This protein binds this small molecule.
Small molecule (SMILES): CC(=O)N[C@H]1[C@H](O[C@H]2[C@H](O)[C@@H](NC(C)=O)CO[C@@H]2CO)O[C@H](CO)[C@@H](O)[C@@H]1O

Sequence of chain 35.A:
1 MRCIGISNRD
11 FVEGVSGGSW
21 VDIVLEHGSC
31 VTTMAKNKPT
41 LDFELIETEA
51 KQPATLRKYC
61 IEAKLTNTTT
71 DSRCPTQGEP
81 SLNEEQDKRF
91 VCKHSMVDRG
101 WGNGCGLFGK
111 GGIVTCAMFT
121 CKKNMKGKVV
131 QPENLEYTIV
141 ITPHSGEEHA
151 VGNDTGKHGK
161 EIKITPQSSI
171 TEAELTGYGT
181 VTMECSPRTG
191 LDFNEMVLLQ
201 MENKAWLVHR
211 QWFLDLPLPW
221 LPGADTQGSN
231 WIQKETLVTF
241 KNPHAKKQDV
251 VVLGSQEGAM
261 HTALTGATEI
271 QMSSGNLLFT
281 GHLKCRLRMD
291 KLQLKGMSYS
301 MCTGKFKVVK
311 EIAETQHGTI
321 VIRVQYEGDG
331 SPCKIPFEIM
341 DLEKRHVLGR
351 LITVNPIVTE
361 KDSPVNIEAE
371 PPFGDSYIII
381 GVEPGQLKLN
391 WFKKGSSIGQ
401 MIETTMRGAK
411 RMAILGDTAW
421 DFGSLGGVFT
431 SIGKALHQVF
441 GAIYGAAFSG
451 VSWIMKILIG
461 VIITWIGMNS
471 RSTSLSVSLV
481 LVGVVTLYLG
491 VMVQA

Sequence of chain 49.A:
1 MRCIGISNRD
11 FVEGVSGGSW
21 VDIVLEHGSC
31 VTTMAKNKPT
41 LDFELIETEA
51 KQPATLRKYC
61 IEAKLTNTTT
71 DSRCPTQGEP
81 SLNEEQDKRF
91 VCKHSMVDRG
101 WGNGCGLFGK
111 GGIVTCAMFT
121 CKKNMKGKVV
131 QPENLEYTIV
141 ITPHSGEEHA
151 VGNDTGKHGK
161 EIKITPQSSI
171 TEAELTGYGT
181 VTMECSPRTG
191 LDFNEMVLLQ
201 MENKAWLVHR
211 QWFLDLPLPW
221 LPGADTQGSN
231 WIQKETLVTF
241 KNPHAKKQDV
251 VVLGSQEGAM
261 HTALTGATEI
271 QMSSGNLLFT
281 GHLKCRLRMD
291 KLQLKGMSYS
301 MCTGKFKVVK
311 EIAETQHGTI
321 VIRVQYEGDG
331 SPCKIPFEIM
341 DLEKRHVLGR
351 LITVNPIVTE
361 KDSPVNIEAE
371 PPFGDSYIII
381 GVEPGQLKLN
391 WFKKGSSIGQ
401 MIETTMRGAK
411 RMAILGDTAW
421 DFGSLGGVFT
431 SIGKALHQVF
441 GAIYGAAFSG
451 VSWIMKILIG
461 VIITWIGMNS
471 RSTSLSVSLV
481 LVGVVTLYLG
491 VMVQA

Binding-site contacts:
Ligand atom O7 contacts residue HIS149 of chain 49.A at 3.3 Å.
Ligand atom C2 contacts residue HIS149 of chain 49.A at 3.4 Å.
Ligand atom O5 contacts residue HIS158 of chain 49.A at 3.2 Å.
Ligand atom O5 contacts residue HIS149 of chain 49.A at 3.6 Å (h-bond).
Ligand atom C5 contacts residue HIS158 of chain 49.A at 4.0 Å.
Ligand atom C4 contacts residue ASN153 of chain 49.A at 4.2 Å.
Ligand atom O3 contacts residue HIS149 of chain 49.A at 4.2 Å.
Ligand atom C8 contacts residue ASN153 of chain 49.A at 4.5 Å.
Ligand atom O5 contacts residue THR155 of chain 49.A at 3.9 Å.
Ligand atom C7 contacts residue HIS149 of chain 49.A at 4.3 Å.
Ligand atom C1 contacts residue HIS158 of chain 49.A at 4.2 Å.
Ligand atom C5 contacts residue ASN153 of chain 49.A at 3.6 Å.
Ligand atom C3 contacts residue ASN153 of chain 49.A at 3.9 Å.
Ligand atom C4 contacts residue HIS149 of chain 49.A at 3.7 Å.
Ligand atom C1 contacts residue THR155 of chain 49.A at 3.9 Å.
Ligand atom O5 contacts residue ASN153 of chain 49.A at 2.3 Å (h-bond).
Ligand atom C8 contacts residue GLY102 of chain 35.A at 3.5 Å.
Ligand atom C6 contacts residue HIS158 of chain 49.A at 3.6 Å.
Ligand atom C7 contacts residue ASN153 of chain 49.A at 4.1 Å.
Ligand atom C5 contacts residue GLY156 of chain 49.A at 4.1 Å.
Ligand atom O5 contacts residue GLY156 of chain 49.A at 4.1 Å.
Ligand atom O6 contacts residue HIS158 of chain 49.A at 3.5 Å.
Ligand atom N2 contacts residue ASN153 of chain 49.A at 3.1 Å (h-bond).
Ligand atom C1 contacts residue ASN153 of chain 49.A at 1.4 Å.
Ligand atom C5 contacts residue HIS149 of chain 49.A at 4.2 Å.
Ligand atom C3 contacts residue HIS149 of chain 49.A at 4.3 Å.
Ligand atom N2 contacts residue HIS149 of chain 49.A at 4.2 Å.
Ligand atom C6 contacts residue GLY156 of chain 49.A at 3.8 Å.
Ligand atom C1 contacts residue HIS149 of chain 49.A at 3.6 Å.
Ligand atom C2 contacts residue ASN153 of chain 49.A at 2.5 Å.
Ligand atom O6 contacts residue HIS149 of chain 49.A at 3.5 Å.